Binding-site contacts:
Ligand atom C14 contacts residue LEU31 of chain 1.D at 3.7 Å (hydrophobic).
Ligand atom C7 contacts residue ASN90 of chain 1.D at 3.8 Å.
Ligand atom C14 contacts residue PRO32 of chain 1.D at 3.7 Å (hydrophobic).
Ligand atom O5 contacts residue PRO32 of chain 1.D at 3.6 Å.
Ligand atom N1 contacts residue GLN35 of chain 1.D at 3.9 Å.
Ligand atom C19 contacts residue LEU42 of chain 1.D at 3.9 Å (hydrophobic).
Ligand atom C4 contacts residue VAL96 of chain 1.D at 3.8 Å (hydrophobic).
Ligand atom C8 contacts residue PRO32 of chain 1.D at 3.9 Å (hydrophobic).
Ligand atom C15 contacts residue PRO32 of chain 1.D at 3.6 Å (hydrophobic).
Ligand atom C23 contacts residue PHE99 of chain 1.D at 3.9 Å (hydrophobic).
Ligand atom C11 contacts residue PRO32 of chain 1.D at 3.5 Å (hydrophobic).
Ligand atom O2 contacts residue ARG95 of chain 1.D at 3.8 Å.
Ligand atom C3 contacts residue PRO32 of chain 1.D at 3.5 Å (hydrophobic).
Ligand atom C18 contacts residue PRO32 of chain 1.D at 3.9 Å (hydrophobic).
Ligand atom C7 contacts residue VAL37 of chain 1.D at 3.9 Å (hydrophobic).
Ligand atom O1 contacts residue ASN90 of chain 1.D at 2.9 Å (h-bond).
Ligand atom C6 contacts residue ASN90 of chain 1.D at 3.6 Å.
Ligand atom C8 contacts residue VAL37 of chain 1.D at 3.5 Å (hydrophobic).
Ligand atom C24 contacts residue LEU31 of chain 1.D at 3.5 Å (hydrophobic).
Ligand atom O4 contacts residue PHE99 of chain 1.D at 3.5 Å.
Ligand atom C10 contacts residue LEU42 of chain 1.D at 3.8 Å (hydrophobic).
Ligand atom C6 contacts residue VAL96 of chain 1.D at 3.9 Å (hydrophobic).
Ligand atom C1 contacts residue VAL96 of chain 1.D at 3.7 Å (hydrophobic).
Ligand atom N2 contacts residue GLN35 of chain 1.D at 3.1 Å (h-bond).
Ligand atom C21 contacts residue PRO32 of chain 1.D at 3.9 Å (hydrophobic).
Ligand atom N2 contacts residue PRO32 of chain 1.D at 3.0 Å (h-bond).
Ligand atom O1 contacts residue TYR47 of chain 1.D at 3.7 Å.
Ligand atom C5 contacts residue ASN90 of chain 1.D at 3.3 Å.
Ligand atom C12 contacts residue LEU42 of chain 1.D at 3.7 Å (hydrophobic).
Ligand atom C22 contacts residue ARG95 of chain 1.D at 3.9 Å.
Ligand atom C25 contacts residue LEU31 of chain 1.D at 3.5 Å (hydrophobic).
Ligand atom C21 contacts residue ARG95 of chain 1.D at 3.7 Å.
Ligand atom O5 contacts residue VAL96 of chain 1.D at 3.9 Å.
Ligand atom C2 contacts residue PRO32 of chain 1.D at 3.8 Å (hydrophobic).
Ligand atom C9 contacts residue ARG95 of chain 1.D at 3.5 Å.
Ligand atom C13 contacts residue PRO32 of chain 1.D at 3.7 Å (hydrophobic).
Ligand atom C16 contacts residue PRO32 of chain 1.D at 3.4 Å (hydrophobic).
Ligand atom O4 contacts residue ARG95 of chain 1.D at 3.3 Å (salt-bridge).
Ligand atom C12 contacts residue PRO32 of chain 1.D at 3.7 Å (hydrophobic).
Ligand atom O5 contacts residue ARG95 of chain 1.D at 2.8 Å (salt-bridge).

A protein and the small-molecule ligand that binds it are described below.
Small molecule (SMILES): CCOc1ccc(C(C)=O)cc1-c1cc(NC(=O)c2ccco2)cc(-c2c(N)noc2C)c1

Sequence of chain 1.D:
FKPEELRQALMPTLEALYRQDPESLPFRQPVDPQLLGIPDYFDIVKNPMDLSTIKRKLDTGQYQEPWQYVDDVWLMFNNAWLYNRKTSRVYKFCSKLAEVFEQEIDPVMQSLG